Sequence of chain 2.A:
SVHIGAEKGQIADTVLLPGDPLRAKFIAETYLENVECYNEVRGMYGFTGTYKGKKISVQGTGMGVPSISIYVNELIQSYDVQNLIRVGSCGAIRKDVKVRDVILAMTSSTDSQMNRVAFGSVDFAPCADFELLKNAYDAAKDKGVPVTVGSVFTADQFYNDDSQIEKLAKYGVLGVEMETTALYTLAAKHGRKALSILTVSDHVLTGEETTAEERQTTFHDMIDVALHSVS

This protein binds this small molecule.
Small molecule (SMILES): Nc1ncnc2c1ncn2[C@@H]1O[C@H](CO)[C@@H](O)[C@H]1O

Sequence of chain 2.B:
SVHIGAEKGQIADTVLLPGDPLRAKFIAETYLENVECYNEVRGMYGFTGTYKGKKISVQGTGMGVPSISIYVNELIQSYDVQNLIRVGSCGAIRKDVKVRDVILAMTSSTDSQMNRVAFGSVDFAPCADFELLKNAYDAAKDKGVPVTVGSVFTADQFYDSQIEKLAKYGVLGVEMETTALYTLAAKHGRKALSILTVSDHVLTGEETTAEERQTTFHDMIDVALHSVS

Binding-site contacts:
Ligand atom N3 contacts residue GLU198 of chain 2.A at 3.8 Å.
Ligand atom N6 contacts residue GLY112 of chain 2.A at 3.6 Å.
Ligand atom C5 contacts residue GLY112 of chain 2.A at 3.5 Å.
Ligand atom O2' contacts residue MET199 of chain 2.A at 3.1 Å (h-bond).
Ligand atom C8 contacts residue CYS111 of chain 2.A at 3.7 Å (hydrophobic).
Ligand atom C5 contacts residue VAL197 of chain 2.A at 3.7 Å (hydrophobic).
Ligand atom C5' contacts residue HIS24 of chain 2.B at 3.2 Å.
Ligand atom O2' contacts residue GLU200 of chain 2.A at 2.5 Å (salt-bridge).
Ligand atom N3 contacts residue VAL197 of chain 2.A at 3.9 Å.
Ligand atom C2' contacts residue MET199 of chain 2.A at 3.7 Å (hydrophobic).
Ligand atom N3 contacts residue MET199 of chain 2.A at 3.9 Å.
Ligand atom O5' contacts residue ARG63 of chain 2.B at 2.9 Å (salt-bridge).
Ligand atom C8 contacts residue SER110 of chain 2.A at 3.1 Å.
Ligand atom N1 contacts residue VAL197 of chain 2.A at 3.7 Å.
Ligand atom C4 contacts residue VAL197 of chain 2.A at 3.8 Å (hydrophobic).
Ligand atom O3' contacts residue GLU200 of chain 2.A at 2.7 Å (salt-bridge).
Ligand atom O5' contacts residue HIS24 of chain 2.B at 2.8 Å (h-bond).
Ligand atom N7 contacts residue CYS111 of chain 2.A at 3.5 Å.
Ligand atom C5' contacts residue PHE179 of chain 2.A at 3.9 Å (hydrophobic).
Ligand atom C2 contacts residue PHE179 of chain 2.A at 3.5 Å (hydrophobic).
Ligand atom O4' contacts residue ARG63 of chain 2.B at 3.9 Å.
Ligand atom N6 contacts residue VAL197 of chain 2.A at 3.9 Å.
Ligand atom C1' contacts residue SER110 of chain 2.A at 3.4 Å.
Ligand atom C5' contacts residue MET84 of chain 2.A at 3.5 Å (hydrophobic).
Ligand atom N7 contacts residue GLY112 of chain 2.A at 3.3 Å (h-bond).
Ligand atom N6 contacts residue VAL225 of chain 2.A at 3.4 Å.
Ligand atom N3 contacts residue PHE179 of chain 2.A at 3.7 Å.
Ligand atom O3' contacts residue MET84 of chain 2.A at 3.6 Å.
Ligand atom C3' contacts residue MET199 of chain 2.A at 3.8 Å (hydrophobic).
Ligand atom C4' contacts residue ARG63 of chain 2.B at 3.4 Å.
Ligand atom C8 contacts residue SER222 of chain 2.A at 3.7 Å.
Ligand atom N7 contacts residue SER222 of chain 2.A at 3.4 Å (h-bond).
Ligand atom C6 contacts residue GLY112 of chain 2.A at 3.8 Å.
Ligand atom O2' contacts residue ARG107 of chain 2.A at 3.3 Å (salt-bridge).
Ligand atom N9 contacts residue SER110 of chain 2.A at 3.7 Å.
Ligand atom C5' contacts residue ARG63 of chain 2.B at 3.4 Å.
Ligand atom C6 contacts residue VAL197 of chain 2.A at 3.9 Å (hydrophobic).
Ligand atom O3' contacts residue MET199 of chain 2.A at 3.8 Å.
Ligand atom N1 contacts residue PHE179 of chain 2.A at 3.9 Å.
Ligand atom O2' contacts residue GLU198 of chain 2.A at 3.5 Å.